This protein binds this small molecule.
Small molecule (SMILES): CC(=O)N[C@@H]1[C@@H](O)[C@H](O)[C@@H](CO)O[C@H]1O

Binding-site contacts:
Ligand atom C5 contacts residue ASN358 of chain 1.F at 3.6 Å.
Ligand atom C3 contacts residue ASN358 of chain 1.F at 3.8 Å.
Ligand atom O7 contacts residue ASN358 of chain 1.F at 3.3 Å (h-bond).
Ligand atom O7 contacts residue SER343 of chain 1.F at 4.3 Å.
Ligand atom N2 contacts residue ASN358 of chain 1.F at 2.9 Å (h-bond).
Ligand atom C7 contacts residue ASN358 of chain 1.F at 3.4 Å.
Ligand atom O5 contacts residue ASN358 of chain 1.F at 2.4 Å (h-bond).
Ligand atom O7 contacts residue SER345 of chain 1.F at 4.2 Å.
Ligand atom C4 contacts residue ASN358 of chain 1.F at 4.2 Å.
Ligand atom C2 contacts residue ASN358 of chain 1.F at 2.5 Å.
Ligand atom C1 contacts residue ASN358 of chain 1.F at 1.4 Å.

Sequence of chain 1.F:
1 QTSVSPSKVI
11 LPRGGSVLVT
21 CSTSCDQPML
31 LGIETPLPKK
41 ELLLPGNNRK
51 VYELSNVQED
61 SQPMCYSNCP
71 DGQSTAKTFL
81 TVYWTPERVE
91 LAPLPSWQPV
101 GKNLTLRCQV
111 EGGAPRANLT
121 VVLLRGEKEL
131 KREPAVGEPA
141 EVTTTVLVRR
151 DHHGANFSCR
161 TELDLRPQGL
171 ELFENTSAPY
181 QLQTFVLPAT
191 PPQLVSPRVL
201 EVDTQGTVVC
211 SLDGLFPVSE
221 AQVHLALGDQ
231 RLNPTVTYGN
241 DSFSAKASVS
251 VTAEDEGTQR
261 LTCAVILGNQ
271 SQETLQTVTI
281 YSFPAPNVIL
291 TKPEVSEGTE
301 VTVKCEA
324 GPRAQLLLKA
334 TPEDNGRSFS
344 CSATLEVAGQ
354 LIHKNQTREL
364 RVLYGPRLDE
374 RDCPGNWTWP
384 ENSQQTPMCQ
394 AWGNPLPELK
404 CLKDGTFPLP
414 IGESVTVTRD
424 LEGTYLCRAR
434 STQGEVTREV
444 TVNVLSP